Binding-site contacts:
Ligand atom C5 contacts residue ASN12 of chain 26.L at 4.0 Å.
Ligand atom C1 contacts residue ASN12 of chain 26.L at 2.1 Å.
Ligand atom O5 contacts residue ASN12 of chain 26.L at 2.6 Å (h-bond).
Ligand atom N2 contacts residue ASN12 of chain 26.L at 3.8 Å.
Ligand atom O7 contacts residue ASN12 of chain 26.L at 3.7 Å.
Ligand atom C7 contacts residue ASN12 of chain 26.L at 3.9 Å.
Ligand atom C2 contacts residue ASN12 of chain 26.L at 3.2 Å.

Sequence of chain 26.L:
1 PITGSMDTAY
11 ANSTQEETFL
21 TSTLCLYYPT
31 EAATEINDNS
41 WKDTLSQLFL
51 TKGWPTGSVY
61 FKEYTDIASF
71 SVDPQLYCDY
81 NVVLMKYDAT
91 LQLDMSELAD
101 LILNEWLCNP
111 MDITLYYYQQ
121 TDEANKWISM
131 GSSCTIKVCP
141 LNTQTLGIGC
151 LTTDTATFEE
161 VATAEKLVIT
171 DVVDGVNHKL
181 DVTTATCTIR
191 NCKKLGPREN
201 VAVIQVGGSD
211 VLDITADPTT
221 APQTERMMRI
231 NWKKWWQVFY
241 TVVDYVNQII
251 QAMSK

A protein and the small-molecule ligand that binds it are described below.
Small molecule (SMILES): CC(=O)N[C@H]1[C@H](O[C@H]2[C@H](O)[C@@H](NC(C)=O)CO[C@@H]2CO)O[C@H](CO)[C@@H](O)[C@@H]1O